The small molecule below binds the protein below.
Small molecule (SMILES): CSCC[C@H](N)C(=O)N[C@@H](C)C(=O)N[C@H](C=O)CO

Binding-site contacts:
Ligand atom SD contacts residue HIS153 of chain 1.A at 4.0 Å.
Ligand atom CB contacts residue TYR70 of chain 1.A at 4.0 Å (hydrophobic).
Ligand atom O contacts residue VAL48 of chain 1.A at 3.9 Å.
Ligand atom C contacts residue VAL48 of chain 1.A at 4.0 Å (hydrophobic).
Ligand atom CA contacts residue VAL48 of chain 1.A at 3.6 Å (hydrophobic).
Ligand atom CA contacts residue GLU154 of chain 1.A at 3.7 Å.
Ligand atom CB contacts residue GLU154 of chain 1.A at 3.5 Å.
Ligand atom CB contacts residue ARG118 of chain 1.A at 3.6 Å.
Ligand atom N contacts residue GLU112 of chain 1.A at 2.8 Å (salt-bridge).
Ligand atom C contacts residue CYS47 of chain 1.A at 4.0 Å (hydrophobic).
Ligand atom CB contacts residue GLY110 of chain 1.A at 3.9 Å.
Ligand atom C contacts residue GLU112 of chain 1.A at 3.0 Å.
Ligand atom N contacts residue CYS47 of chain 1.A at 4.1 Å.
Ligand atom SD contacts residue GLU109 of chain 1.A at 3.7 Å.
Ligand atom N contacts residue GLY49 of chain 1.A at 2.7 Å (h-bond).
Ligand atom CE contacts residue VAL48 of chain 1.A at 4.1 Å (hydrophobic).
Ligand atom CB contacts residue GLY110 of chain 1.A at 4.1 Å.
Ligand atom CB contacts residue CYS47 of chain 1.A at 3.8 Å (hydrophobic).
Ligand atom O contacts residue VAL48 of chain 1.A at 3.0 Å (h-bond).
Ligand atom N contacts residue GLY110 of chain 1.A at 3.2 Å (h-bond).
Ligand atom SD contacts residue ILE150 of chain 1.A at 4.1 Å.
Ligand atom C contacts residue ARG84 of chain 1.A at 4.0 Å.
Ligand atom CA contacts residue GLU112 of chain 1.A at 3.3 Å.
Ligand atom CA contacts residue GLY110 of chain 1.A at 3.6 Å.
Ligand atom CB contacts residue HIS153 of chain 1.A at 4.0 Å.
Ligand atom SD contacts residue ARG149 of chain 1.A at 4.1 Å.
Ligand atom C contacts residue GLY110 of chain 1.A at 3.8 Å.
Ligand atom N contacts residue GLU154 of chain 1.A at 2.9 Å (salt-bridge).
Ligand atom O contacts residue CYS47 of chain 1.A at 3.0 Å.
Ligand atom CG contacts residue GLY110 of chain 1.A at 3.4 Å.
Ligand atom CB contacts residue VAL48 of chain 1.A at 3.5 Å (hydrophobic).
Ligand atom O contacts residue GLY49 of chain 1.A at 3.9 Å.
Ligand atom CE contacts residue ILE150 of chain 1.A at 3.6 Å (hydrophobic).
Ligand atom CB contacts residue VAL48 of chain 1.A at 3.6 Å (hydrophobic).
Ligand atom CE contacts residue TRP146 of chain 1.A at 3.4 Å (hydrophobic).
Ligand atom CG contacts residue HIS153 of chain 1.A at 3.8 Å.
Ligand atom O contacts residue GLU112 of chain 1.A at 3.1 Å (salt-bridge).
Ligand atom OG contacts residue PRO46 of chain 1.A at 3.8 Å.
Ligand atom CB contacts residue PRO46 of chain 1.A at 4.0 Å (hydrophobic).
Ligand atom N contacts residue GLU112 of chain 1.A at 3.6 Å (salt-bridge).

Sequence of chain 1.A:
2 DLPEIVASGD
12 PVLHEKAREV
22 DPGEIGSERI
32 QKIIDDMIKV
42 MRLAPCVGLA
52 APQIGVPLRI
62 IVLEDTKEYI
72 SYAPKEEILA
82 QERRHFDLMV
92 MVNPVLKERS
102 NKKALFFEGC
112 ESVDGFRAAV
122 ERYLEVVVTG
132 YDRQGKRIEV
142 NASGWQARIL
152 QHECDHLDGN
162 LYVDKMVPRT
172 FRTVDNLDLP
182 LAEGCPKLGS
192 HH